Binding-site contacts:
Ligand atom O1A contacts residue LYS67 of chain 1.C at 3.3 Å (salt-bridge).
Ligand atom PA contacts residue GLY64 of chain 1.C at 3.7 Å.
Ligand atom O2G contacts residue ASP189 of chain 1.C at 3.1 Å (salt-bridge).
Ligand atom O1B contacts residue SER68 of chain 1.C at 3.8 Å.
Ligand atom N3 contacts residue THR69 of chain 1.C at 3.4 Å (h-bond).
Ligand atom O5' contacts residue GLY64 of chain 1.C at 3.3 Å.
Ligand atom O3G contacts residue GLU190 of chain 1.C at 3.1 Å (salt-bridge).
Ligand atom C2' contacts residue THR41 of chain 1.C at 3.7 Å.
Ligand atom O2A contacts residue SER68 of chain 1.C at 2.9 Å (h-bond).
Ligand atom O1G contacts residue ASP189 of chain 1.C at 3.0 Å (salt-bridge).
Ligand atom O2' contacts residue THR41 of chain 1.C at 3.3 Å (h-bond).
Ligand atom C2 contacts residue PHE14 of chain 1.C at 3.8 Å (hydrophobic).
Ligand atom O2A contacts residue LYS67 of chain 1.C at 3.6 Å (salt-bridge).
Ligand atom O1G contacts residue GLU190 of chain 1.C at 3.3 Å (salt-bridge).
Ligand atom O3A contacts residue GLY64 of chain 1.C at 3.6 Å (h-bond).
Ligand atom O2G contacts residue SER68 of chain 1.C at 3.7 Å.
Ligand atom O1A contacts residue LEU62 of chain 1.C at 3.5 Å (h-bond).
Ligand atom O2' contacts residue VAL42 of chain 1.C at 2.9 Å (h-bond).
Ligand atom O4' contacts residue GLY43 of chain 1.C at 3.8 Å.
Ligand atom N3 contacts residue PHE14 of chain 1.C at 3.6 Å.
Ligand atom PG contacts residue ASP189 of chain 1.C at 3.7 Å.
Ligand atom O2A contacts residue GLY66 of chain 1.C at 3.6 Å.
Ligand atom C6 contacts residue PHE14 of chain 1.C at 3.7 Å (hydrophobic).
Ligand atom O5' contacts residue SER65 of chain 1.C at 3.7 Å.
Ligand atom O1A contacts residue GLY66 of chain 1.C at 3.0 Å (h-bond).
Ligand atom C1' contacts residue GLY43 of chain 1.C at 3.8 Å.
Ligand atom C4 contacts residue PHE14 of chain 1.C at 3.6 Å (hydrophobic).
Ligand atom O5' contacts residue GLY66 of chain 1.C at 3.0 Å (h-bond).
Ligand atom O2' contacts residue LYS31 of chain 1.C at 3.3 Å (salt-bridge).
Ligand atom C2 contacts residue THR69 of chain 1.C at 3.7 Å.
Ligand atom N3B contacts residue LYS67 of chain 1.C at 3.5 Å (salt-bridge).
Ligand atom O2' contacts residue GLY43 of chain 1.C at 3.5 Å.
Ligand atom O1A contacts residue SER65 of chain 1.C at 3.2 Å (h-bond).
Ligand atom O1G contacts residue LYS67 of chain 1.C at 3.5 Å.
Ligand atom C5 contacts residue PHE14 of chain 1.C at 3.6 Å (hydrophobic).
Ligand atom N9 contacts residue PHE14 of chain 1.C at 3.8 Å.
Ligand atom PA contacts residue GLY66 of chain 1.C at 3.4 Å.
Ligand atom O3' contacts residue GLY64 of chain 1.C at 3.2 Å (h-bond).
Ligand atom O2B contacts residue SER63 of chain 1.C at 2.9 Å (h-bond).
Ligand atom O1A contacts residue GLY64 of chain 1.C at 3.3 Å (h-bond).

Sequence of chain 1.C:
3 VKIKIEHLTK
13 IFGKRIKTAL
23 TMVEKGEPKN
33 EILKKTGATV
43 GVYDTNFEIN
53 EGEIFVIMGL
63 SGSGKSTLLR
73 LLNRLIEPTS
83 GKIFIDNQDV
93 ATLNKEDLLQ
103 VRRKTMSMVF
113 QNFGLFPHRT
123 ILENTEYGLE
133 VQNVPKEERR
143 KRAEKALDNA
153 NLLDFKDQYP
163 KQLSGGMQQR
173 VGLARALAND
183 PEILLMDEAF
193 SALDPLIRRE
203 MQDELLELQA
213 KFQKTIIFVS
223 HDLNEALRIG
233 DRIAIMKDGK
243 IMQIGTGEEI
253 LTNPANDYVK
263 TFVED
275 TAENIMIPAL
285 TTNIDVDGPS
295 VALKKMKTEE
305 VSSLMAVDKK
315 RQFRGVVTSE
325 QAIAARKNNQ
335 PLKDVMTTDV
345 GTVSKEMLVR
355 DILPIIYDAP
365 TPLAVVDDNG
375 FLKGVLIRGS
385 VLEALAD

A small-molecule ligand and the protein it binds are described below.
Small molecule (SMILES): Nc1ncnc2c1ncn2[C@@H]1O[C@H](CO[P](=O)(O)O[P](=O)(O)NP(=O)(O)O)[C@@H](O)[C@H]1O